Binding-site contacts:
Ligand atom C6 contacts residue PHE34 of chain 1.A at 3.4 Å (hydrophobic).
Ligand atom C2 contacts residue VAL8 of chain 1.A at 3.7 Å (hydrophobic).
Ligand atom CAV contacts residue PHE31 of chain 1.A at 3.6 Å (hydrophobic).
Ligand atom CAP contacts residue SER59 of chain 1.A at 3.6 Å.
Ligand atom N3 contacts residue GLU30 of chain 1.A at 2.8 Å (salt-bridge).
Ligand atom C6 contacts residue ILE7 of chain 1.A at 3.7 Å (hydrophobic).
Ligand atom CAA contacts residue PRO61 of chain 1.A at 3.7 Å (hydrophobic).
Ligand atom NAH contacts residue VAL8 of chain 1.A at 3.3 Å (h-bond).
Ligand atom CAK contacts residue NDP1 of chain 1.C at 3.5 Å.
Ligand atom CAZ contacts residue GLU30 of chain 1.A at 3.4 Å.
Ligand atom NAJ contacts residue ILE7 of chain 1.A at 3.0 Å (h-bond).
Ligand atom NAJ contacts residue PHE34 of chain 1.A at 3.5 Å.
Ligand atom N1 contacts residue ALA9 of chain 1.A at 3.7 Å.
Ligand atom CAY contacts residue ASN64 of chain 1.A at 3.3 Å.
Ligand atom N1 contacts residue PHE34 of chain 1.A at 3.6 Å.
Ligand atom C4 contacts residue GLU30 of chain 1.A at 3.7 Å.
Ligand atom CAV contacts residue LEU67 of chain 1.A at 3.6 Å (hydrophobic).
Ligand atom NAJ contacts residue TYR121 of chain 1.A at 3.6 Å (h-bond).
Ligand atom NAH contacts residue THR136 of chain 1.A at 3.6 Å.
Ligand atom NAJ contacts residue NDP1 of chain 1.C at 3.4 Å (h-bond).
Ligand atom NAH contacts residue ALA9 of chain 1.A at 3.7 Å.
Ligand atom NAJ contacts residue VAL115 of chain 1.A at 3.4 Å (h-bond).
Ligand atom OBA contacts residue SER59 of chain 1.A at 3.5 Å (h-bond).
Ligand atom CAW contacts residue LEU67 of chain 1.A at 3.6 Å (hydrophobic).
Ligand atom C5 contacts residue PHE34 of chain 1.A at 3.5 Å (hydrophobic).
Ligand atom C6 contacts residue NDP1 of chain 1.C at 3.1 Å.
Ligand atom CAW contacts residue PHE31 of chain 1.A at 3.2 Å (hydrophobic).
Ligand atom NAX contacts residue PHE31 of chain 1.A at 3.4 Å.
Ligand atom C5 contacts residue NDP1 of chain 1.C at 3.4 Å.
Ligand atom N1 contacts residue VAL8 of chain 1.A at 3.4 Å.
Ligand atom CAL contacts residue NDP1 of chain 1.C at 3.4 Å.
Ligand atom NAX contacts residue ASN64 of chain 1.A at 3.7 Å.
Ligand atom C2 contacts residue GLU30 of chain 1.A at 3.5 Å.
Ligand atom CBB contacts residue SER59 of chain 1.A at 3.3 Å.
Ligand atom NAH contacts residue GLU30 of chain 1.A at 2.7 Å (salt-bridge).
Ligand atom N1 contacts residue NDP1 of chain 1.C at 3.5 Å (h-bond).
Ligand atom N1 contacts residue ILE7 of chain 1.A at 3.6 Å.
Ligand atom CBB contacts residue ASP21 of chain 1.A at 3.5 Å.
Ligand atom C2 contacts residue ALA9 of chain 1.A at 3.7 Å (hydrophobic).
Ligand atom CAZ contacts residue PHE31 of chain 1.A at 3.6 Å (hydrophobic).

Sequence of chain 1.A:
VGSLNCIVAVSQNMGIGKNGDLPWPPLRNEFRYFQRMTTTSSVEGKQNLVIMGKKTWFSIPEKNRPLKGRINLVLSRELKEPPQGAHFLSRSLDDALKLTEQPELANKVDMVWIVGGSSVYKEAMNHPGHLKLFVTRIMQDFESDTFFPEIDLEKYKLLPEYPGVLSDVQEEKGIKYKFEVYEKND

This small molecule binds to this protein.
Small molecule (SMILES): CCc1nc(N)nc(N)c1C#C[C@H](C)c1cc(OC)cc(-c2ccncc2)c1